Binding-site contacts:
Ligand atom N2 contacts residue GLU35 of chain 1.D at 4.0 Å.
Ligand atom C7 contacts residue GLU35 of chain 1.D at 4.4 Å.
Ligand atom C3 contacts residue ASN54 of chain 1.D at 3.4 Å.
Ligand atom N2 contacts residue ASN54 of chain 1.D at 2.7 Å (h-bond).
Ligand atom C3 contacts residue GLU35 of chain 1.D at 4.2 Å.
Ligand atom O5 contacts residue ASN54 of chain 1.D at 2.4 Å (h-bond).
Ligand atom C4 contacts residue GLU35 of chain 1.D at 3.5 Å.
Ligand atom C2 contacts residue GLU35 of chain 1.D at 3.5 Å.
Ligand atom C7 contacts residue ASN54 of chain 1.D at 4.0 Å.
Ligand atom C5 contacts residue ASN37 of chain 1.D at 4.3 Å.
Ligand atom C4 contacts residue ASN54 of chain 1.D at 3.9 Å.
Ligand atom C1 contacts residue ASN54 of chain 1.D at 1.4 Å.
Ligand atom C5 contacts residue ASN54 of chain 1.D at 3.2 Å.
Ligand atom O7 contacts residue ASN54 of chain 1.D at 4.5 Å.
Ligand atom C5 contacts residue GLU35 of chain 1.D at 4.0 Å.
Ligand atom O5 contacts residue GLU35 of chain 1.D at 4.1 Å.
Ligand atom C6 contacts residue GLU35 of chain 1.D at 3.7 Å.
Ligand atom O4 contacts residue GLU35 of chain 1.D at 3.9 Å.
Ligand atom C1 contacts residue GLU35 of chain 1.D at 3.4 Å.
Ligand atom O5 contacts residue ASN37 of chain 1.D at 2.9 Å (h-bond).
Ligand atom O7 contacts residue GLU35 of chain 1.D at 4.0 Å.
Ligand atom O6 contacts residue ASN37 of chain 1.D at 4.5 Å.
Ligand atom O7 contacts residue ASN36 of chain 1.D at 4.0 Å.
Ligand atom C2 contacts residue ASN37 of chain 1.D at 4.0 Å.
Ligand atom C2 contacts residue ASN54 of chain 1.D at 2.5 Å.
Ligand atom C6 contacts residue ASN54 of chain 1.D at 4.5 Å.
Ligand atom C1 contacts residue ASN37 of chain 1.D at 2.8 Å.

This protein binds this small molecule.
Small molecule (SMILES): CC(=O)N[C@H]1[C@H](O[C@H]2[C@H](O)[C@@H](NC(C)=O)CO[C@@H]2CO)O[C@H](CO)[C@@H](O)[C@@H]1O

Sequence of chain 1.D:
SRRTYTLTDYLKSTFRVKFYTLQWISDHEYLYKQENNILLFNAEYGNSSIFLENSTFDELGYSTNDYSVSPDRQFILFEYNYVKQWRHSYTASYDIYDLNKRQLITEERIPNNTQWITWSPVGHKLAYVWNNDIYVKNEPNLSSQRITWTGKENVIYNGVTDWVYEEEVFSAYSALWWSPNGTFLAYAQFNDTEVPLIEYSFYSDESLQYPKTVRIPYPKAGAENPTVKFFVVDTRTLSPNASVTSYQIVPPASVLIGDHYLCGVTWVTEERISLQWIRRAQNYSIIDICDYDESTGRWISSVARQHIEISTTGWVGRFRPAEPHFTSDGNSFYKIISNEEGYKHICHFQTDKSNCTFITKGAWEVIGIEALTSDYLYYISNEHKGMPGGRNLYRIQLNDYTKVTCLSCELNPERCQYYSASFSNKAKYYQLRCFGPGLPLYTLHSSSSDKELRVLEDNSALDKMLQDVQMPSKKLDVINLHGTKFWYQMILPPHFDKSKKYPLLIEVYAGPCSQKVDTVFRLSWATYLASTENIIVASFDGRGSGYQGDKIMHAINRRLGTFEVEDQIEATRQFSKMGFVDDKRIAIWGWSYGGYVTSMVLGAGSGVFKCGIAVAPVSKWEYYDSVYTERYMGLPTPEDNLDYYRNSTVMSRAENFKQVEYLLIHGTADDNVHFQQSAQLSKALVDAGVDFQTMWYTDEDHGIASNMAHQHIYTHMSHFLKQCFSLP